Sequence of chain 4.A:
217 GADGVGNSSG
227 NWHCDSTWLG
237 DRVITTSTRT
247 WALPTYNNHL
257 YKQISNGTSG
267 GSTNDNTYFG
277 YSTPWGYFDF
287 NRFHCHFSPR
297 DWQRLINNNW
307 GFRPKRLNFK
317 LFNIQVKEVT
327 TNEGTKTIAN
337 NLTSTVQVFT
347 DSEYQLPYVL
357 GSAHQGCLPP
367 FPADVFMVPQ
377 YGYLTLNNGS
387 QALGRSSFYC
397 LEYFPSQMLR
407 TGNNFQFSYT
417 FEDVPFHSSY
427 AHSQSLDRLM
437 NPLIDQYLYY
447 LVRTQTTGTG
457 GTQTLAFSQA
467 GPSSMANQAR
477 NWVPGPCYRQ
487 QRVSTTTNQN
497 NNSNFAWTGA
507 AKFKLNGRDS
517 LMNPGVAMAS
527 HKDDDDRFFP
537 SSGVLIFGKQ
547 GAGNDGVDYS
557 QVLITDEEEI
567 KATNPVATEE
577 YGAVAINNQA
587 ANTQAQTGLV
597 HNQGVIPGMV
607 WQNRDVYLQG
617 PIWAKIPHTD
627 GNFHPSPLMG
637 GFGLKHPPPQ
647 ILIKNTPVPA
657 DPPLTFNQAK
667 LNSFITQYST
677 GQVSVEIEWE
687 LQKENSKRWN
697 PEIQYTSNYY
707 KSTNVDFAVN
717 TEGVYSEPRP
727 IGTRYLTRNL

The small molecule below binds the protein below.
Small molecule (SMILES): Nc1ncnc2c1ncn2[C@H]1C[C@H](O)[C@@H](COP(=O)(O)O)O1

Sequence of chain 1.A:
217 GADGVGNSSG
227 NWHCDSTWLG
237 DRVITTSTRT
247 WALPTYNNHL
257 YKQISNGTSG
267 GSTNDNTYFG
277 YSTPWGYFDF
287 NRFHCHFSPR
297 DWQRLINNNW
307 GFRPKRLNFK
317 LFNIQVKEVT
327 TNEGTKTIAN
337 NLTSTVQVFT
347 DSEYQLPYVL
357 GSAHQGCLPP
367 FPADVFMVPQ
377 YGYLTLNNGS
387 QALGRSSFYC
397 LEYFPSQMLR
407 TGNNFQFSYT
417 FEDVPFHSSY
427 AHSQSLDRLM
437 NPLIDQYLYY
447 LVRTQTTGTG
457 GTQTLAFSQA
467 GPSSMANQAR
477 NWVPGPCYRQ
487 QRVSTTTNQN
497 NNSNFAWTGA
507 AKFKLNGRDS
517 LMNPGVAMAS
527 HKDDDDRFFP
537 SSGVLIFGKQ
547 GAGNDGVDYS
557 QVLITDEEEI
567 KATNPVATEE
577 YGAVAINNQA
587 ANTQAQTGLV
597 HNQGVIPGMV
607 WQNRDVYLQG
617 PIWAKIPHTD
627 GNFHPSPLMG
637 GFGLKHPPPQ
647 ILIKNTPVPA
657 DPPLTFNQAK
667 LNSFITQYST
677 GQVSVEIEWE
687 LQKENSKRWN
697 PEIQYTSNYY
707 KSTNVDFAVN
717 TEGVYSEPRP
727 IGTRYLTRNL

Binding-site contacts:
Ligand atom O2P contacts residue ASP626 of chain 4.A at 4.2 Å.
Ligand atom C6 contacts residue SER632 of chain 1.A at 3.9 Å.
Ligand atom C2 contacts residue PRO631 of chain 1.A at 3.3 Å (hydrophobic).
Ligand atom C4 contacts residue PRO631 of chain 1.A at 4.0 Å (hydrophobic).
Ligand atom N7 contacts residue SER632 of chain 1.A at 4.1 Å.
Ligand atom N9 contacts residue HIS630 of chain 1.A at 4.2 Å.
Ligand atom C6 contacts residue GLY639 of chain 1.A at 3.8 Å.
Ligand atom C2 contacts residue GLY639 of chain 1.A at 3.1 Å.
Ligand atom N7 contacts residue PRO421 of chain 1.A at 4.2 Å.
Ligand atom C1' contacts residue PRO631 of chain 1.A at 4.3 Å (hydrophobic).
Ligand atom N6 contacts residue SER632 of chain 1.A at 3.3 Å (h-bond).
Ligand atom N6 contacts residue GLY639 of chain 1.A at 3.6 Å (h-bond).
Ligand atom N3 contacts residue PRO631 of chain 1.A at 3.6 Å.
Ligand atom N6 contacts residue PHE638 of chain 1.A at 3.9 Å.
Ligand atom N3 contacts residue GLY639 of chain 1.A at 4.3 Å.
Ligand atom N1 contacts residue PHE638 of chain 1.A at 4.3 Å.
Ligand atom C1' contacts residue HIS630 of chain 1.A at 4.0 Å.
Ligand atom C6 contacts residue PRO421 of chain 1.A at 4.1 Å (hydrophobic).
Ligand atom C2 contacts residue PRO421 of chain 1.A at 4.5 Å (hydrophobic).
Ligand atom N1 contacts residue GLY639 of chain 1.A at 3.1 Å (h-bond).
Ligand atom C5 contacts residue SER632 of chain 1.A at 4.1 Å.
Ligand atom N6 contacts residue VAL420 of chain 1.A at 4.0 Å.
Ligand atom C8 contacts residue HIS630 of chain 1.A at 3.3 Å.
Ligand atom C8 contacts residue PRO421 of chain 1.A at 4.3 Å (hydrophobic).
Ligand atom C6 contacts residue PRO631 of chain 1.A at 3.9 Å (hydrophobic).
Ligand atom N7 contacts residue ASN609 of chain 1.A at 3.8 Å.
Ligand atom C5 contacts residue PRO421 of chain 1.A at 4.1 Å (hydrophobic).
Ligand atom N1 contacts residue PRO631 of chain 1.A at 3.5 Å (h-bond).
Ligand atom C6 contacts residue VAL420 of chain 1.A at 4.0 Å (hydrophobic).
Ligand atom C4 contacts residue PRO421 of chain 1.A at 4.3 Å (hydrophobic).
Ligand atom N1 contacts residue PRO421 of chain 1.A at 4.3 Å.
Ligand atom N7 contacts residue HIS630 of chain 1.A at 4.1 Å.
Ligand atom O1P contacts residue LYS641 of chain 4.A at 4.0 Å.
Ligand atom C3' contacts residue HIS630 of chain 1.A at 4.4 Å.
Ligand atom N6 contacts residue GLY637 of chain 1.A at 3.7 Å.
Ligand atom C2 contacts residue VAL420 of chain 1.A at 4.3 Å (hydrophobic).
Ligand atom N1 contacts residue VAL420 of chain 1.A at 3.7 Å.
Ligand atom N9 contacts residue PRO421 of chain 1.A at 4.4 Å.
Ligand atom C5 contacts residue PRO631 of chain 1.A at 4.2 Å (hydrophobic).
Ligand atom C2' contacts residue HIS630 of chain 1.A at 3.2 Å.